The small molecule below binds the protein below.
Small molecule (SMILES): CC(=O)N[C@H]1[C@H](O[C@H]2[C@H](O)[C@@H](NC(C)=O)CO[C@@H]2CO)O[C@H](CO)[C@@H](O[C@@H]2O[C@H](CO)[C@@H](O)[C@H](O)[C@@H]2O)[C@@H]1O

Binding-site contacts:
Ligand atom C1 contacts residue ASN99 of chain 15.A at 1.4 Å.
Ligand atom O5 contacts residue PHE97 of chain 15.A at 4.1 Å.
Ligand atom C5 contacts residue ASN99 of chain 15.A at 3.7 Å.
Ligand atom C8 contacts residue PHE97 of chain 15.A at 4.1 Å (hydrophobic).
Ligand atom O7 contacts residue ASN99 of chain 15.A at 4.4 Å.
Ligand atom O7 contacts residue PHE97 of chain 15.A at 3.4 Å.
Ligand atom C7 contacts residue PHE97 of chain 15.A at 4.0 Å (hydrophobic).
Ligand atom C2 contacts residue THR101 of chain 15.A at 4.4 Å.
Ligand atom C7 contacts residue THR101 of chain 15.A at 4.2 Å.
Ligand atom O5 contacts residue ASN99 of chain 15.A at 2.4 Å (h-bond).
Ligand atom N2 contacts residue ASN99 of chain 15.A at 2.8 Å (h-bond).
Ligand atom C8 contacts residue ASN99 of chain 15.A at 4.1 Å.
Ligand atom C1 contacts residue THR101 of chain 15.A at 4.5 Å.
Ligand atom C8 contacts residue ARG108 of chain 15.A at 3.7 Å.
Ligand atom C7 contacts residue ASN99 of chain 15.A at 3.8 Å.
Ligand atom O6 contacts residue PHE97 of chain 15.A at 4.3 Å.
Ligand atom C6 contacts residue PHE97 of chain 15.A at 3.6 Å (hydrophobic).
Ligand atom C4 contacts residue ASN99 of chain 15.A at 4.2 Å.
Ligand atom C3 contacts residue ASN99 of chain 15.A at 3.8 Å.
Ligand atom C5 contacts residue PHE97 of chain 15.A at 3.9 Å (hydrophobic).
Ligand atom C8 contacts residue THR101 of chain 15.A at 3.9 Å.
Ligand atom O6 contacts residue VAL82 of chain 15.A at 4.2 Å.
Ligand atom N2 contacts residue THR101 of chain 15.A at 3.4 Å (h-bond).
Ligand atom C2 contacts residue ASN99 of chain 15.A at 2.5 Å.

Sequence of chain 15.A:
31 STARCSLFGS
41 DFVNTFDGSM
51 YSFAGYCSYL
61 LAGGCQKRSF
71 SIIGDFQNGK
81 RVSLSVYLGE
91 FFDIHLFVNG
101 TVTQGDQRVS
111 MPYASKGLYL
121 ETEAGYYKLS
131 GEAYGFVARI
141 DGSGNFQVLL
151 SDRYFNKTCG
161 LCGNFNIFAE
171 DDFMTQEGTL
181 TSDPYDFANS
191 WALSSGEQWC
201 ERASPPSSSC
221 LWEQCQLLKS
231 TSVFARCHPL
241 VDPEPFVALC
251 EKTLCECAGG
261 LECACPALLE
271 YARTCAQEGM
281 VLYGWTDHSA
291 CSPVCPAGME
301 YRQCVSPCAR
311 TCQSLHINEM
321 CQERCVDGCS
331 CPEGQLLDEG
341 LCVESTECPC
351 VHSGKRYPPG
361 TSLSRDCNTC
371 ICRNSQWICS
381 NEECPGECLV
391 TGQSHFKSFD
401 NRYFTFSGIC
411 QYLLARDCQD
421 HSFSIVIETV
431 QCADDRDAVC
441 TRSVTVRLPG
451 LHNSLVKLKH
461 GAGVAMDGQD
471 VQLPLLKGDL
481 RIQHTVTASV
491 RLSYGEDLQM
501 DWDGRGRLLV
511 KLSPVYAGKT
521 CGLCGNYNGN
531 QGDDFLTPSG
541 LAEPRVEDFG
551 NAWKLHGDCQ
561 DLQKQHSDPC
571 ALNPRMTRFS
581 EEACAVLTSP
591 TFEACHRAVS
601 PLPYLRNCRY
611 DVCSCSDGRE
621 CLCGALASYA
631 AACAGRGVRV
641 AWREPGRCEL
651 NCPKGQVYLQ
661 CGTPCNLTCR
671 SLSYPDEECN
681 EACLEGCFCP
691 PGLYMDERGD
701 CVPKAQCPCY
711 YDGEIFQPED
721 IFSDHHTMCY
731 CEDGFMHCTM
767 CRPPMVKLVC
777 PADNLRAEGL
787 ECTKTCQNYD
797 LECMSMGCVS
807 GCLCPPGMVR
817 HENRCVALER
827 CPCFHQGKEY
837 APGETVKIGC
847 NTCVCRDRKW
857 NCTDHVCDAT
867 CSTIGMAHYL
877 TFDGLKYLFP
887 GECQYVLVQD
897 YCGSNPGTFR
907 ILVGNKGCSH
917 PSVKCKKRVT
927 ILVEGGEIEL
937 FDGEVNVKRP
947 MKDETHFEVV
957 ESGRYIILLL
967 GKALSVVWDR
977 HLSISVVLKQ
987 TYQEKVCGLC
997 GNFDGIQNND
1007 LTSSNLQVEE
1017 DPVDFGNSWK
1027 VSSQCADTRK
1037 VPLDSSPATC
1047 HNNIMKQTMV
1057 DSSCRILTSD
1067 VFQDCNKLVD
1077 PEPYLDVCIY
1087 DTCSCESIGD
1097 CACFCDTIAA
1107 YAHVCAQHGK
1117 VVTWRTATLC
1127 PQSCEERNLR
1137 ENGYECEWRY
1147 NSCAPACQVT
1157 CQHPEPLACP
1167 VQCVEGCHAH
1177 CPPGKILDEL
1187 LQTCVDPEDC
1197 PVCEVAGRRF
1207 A